This protein binds this small molecule.
Small molecule (SMILES): O=c1c(-c2ccc(O)cc2)coc2cc(O)cc(O)c12

Sequence of chain 1.B:
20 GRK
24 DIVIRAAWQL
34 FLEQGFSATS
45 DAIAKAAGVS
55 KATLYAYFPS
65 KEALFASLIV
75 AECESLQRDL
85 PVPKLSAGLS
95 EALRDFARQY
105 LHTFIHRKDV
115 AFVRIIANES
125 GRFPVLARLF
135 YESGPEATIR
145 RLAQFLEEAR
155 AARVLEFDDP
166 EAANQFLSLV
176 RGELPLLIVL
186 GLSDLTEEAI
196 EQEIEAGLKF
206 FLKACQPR

Binding-site contacts:
Ligand atom C1 contacts residue VAL117 of chain 1.B at 3.8 Å (hydrophobic).
Ligand atom C14 contacts residue LEU181 of chain 1.B at 4.0 Å (hydrophobic).
Ligand atom C4 contacts residue ARG176 of chain 1.B at 4.2 Å.
Ligand atom O2 contacts residue PHE108 of chain 1.B at 4.0 Å.
Ligand atom O9 contacts residue LEU181 of chain 1.A at 4.2 Å.
Ligand atom O14 contacts residue LEU181 of chain 1.B at 4.0 Å.
Ligand atom C3 contacts residue LEU181 of chain 1.A at 3.7 Å (hydrophobic).
Ligand atom C2 contacts residue LEU181 of chain 1.A at 3.7 Å (hydrophobic).
Ligand atom C8 contacts residue PRO180 of chain 1.B at 3.9 Å (hydrophobic).
Ligand atom C4 contacts residue LEU181 of chain 1.A at 3.8 Å (hydrophobic).
Ligand atom C13 contacts residue PRO180 of chain 1.A at 4.0 Å (hydrophobic).
Ligand atom C14 contacts residue PHE108 of chain 1.A at 4.2 Å (hydrophobic).
Ligand atom C10 contacts residue LEU181 of chain 1.A at 3.6 Å (hydrophobic).
Ligand atom C12 contacts residue PRO180 of chain 1.A at 3.8 Å (hydrophobic).
Ligand atom C16 contacts residue PRO180 of chain 1.A at 3.7 Å (hydrophobic).
Ligand atom O6 contacts residue LEU181 of chain 1.A at 4.1 Å.
Ligand atom C15 contacts residue PRO180 of chain 1.A at 4.0 Å (hydrophobic).
Ligand atom O9 contacts residue VAL117 of chain 1.B at 4.2 Å.
Ligand atom C5 contacts residue PRO180 of chain 1.B at 4.0 Å (hydrophobic).
Ligand atom C11 contacts residue PRO180 of chain 1.A at 3.6 Å (hydrophobic).
Ligand atom C5 contacts residue LEU181 of chain 1.A at 3.8 Å (hydrophobic).
Ligand atom O9 contacts residue PRO180 of chain 1.B at 4.1 Å.
Ligand atom C7 contacts residue PRO180 of chain 1.B at 3.7 Å (hydrophobic).
Ligand atom C1 contacts residue LEU181 of chain 1.A at 3.5 Å (hydrophobic).
Ligand atom O6 contacts residue PRO180 of chain 1.A at 4.1 Å.
Ligand atom O4 contacts residue LEU181 of chain 1.A at 4.1 Å.
Ligand atom C10 contacts residue PRO180 of chain 1.B at 4.1 Å (hydrophobic).
Ligand atom O4 contacts residue ARG176 of chain 1.B at 3.2 Å (salt-bridge).
Ligand atom O14 contacts residue PHE108 of chain 1.A at 3.7 Å.
Ligand atom O6 contacts residue PRO180 of chain 1.B at 4.0 Å.
Ligand atom C16 contacts residue PRO180 of chain 1.B at 3.8 Å (hydrophobic).
Ligand atom C14 contacts residue PRO180 of chain 1.A at 4.1 Å (hydrophobic).
Ligand atom C15 contacts residue ARG176 of chain 1.A at 4.2 Å.
Ligand atom C3 contacts residue PHE108 of chain 1.B at 3.8 Å (hydrophobic).
Ligand atom C6 contacts residue PRO180 of chain 1.B at 3.7 Å (hydrophobic).
Ligand atom C6 contacts residue LEU181 of chain 1.A at 4.0 Å (hydrophobic).
Ligand atom C1 contacts residue PHE108 of chain 1.B at 4.2 Å (hydrophobic).
Ligand atom C2 contacts residue PHE108 of chain 1.B at 3.8 Å (hydrophobic).
Ligand atom O2 contacts residue ASP113 of chain 1.B at 3.5 Å (salt-bridge).
Ligand atom C11 contacts residue PRO180 of chain 1.B at 4.1 Å (hydrophobic).

Sequence of chain 1.A:
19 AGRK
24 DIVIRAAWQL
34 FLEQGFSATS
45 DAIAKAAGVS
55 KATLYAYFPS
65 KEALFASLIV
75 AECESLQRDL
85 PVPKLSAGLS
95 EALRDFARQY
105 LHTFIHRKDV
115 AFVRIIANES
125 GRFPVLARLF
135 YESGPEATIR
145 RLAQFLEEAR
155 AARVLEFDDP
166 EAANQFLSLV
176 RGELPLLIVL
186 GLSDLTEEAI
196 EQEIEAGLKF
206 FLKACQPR